Binding-site contacts:
Ligand atom O4 contacts residue THR104 of chain 1.F at 4.0 Å.
Ligand atom O6 contacts residue HIS50 of chain 1.F at 2.9 Å (h-bond).
Ligand atom O3 contacts residue CA1 of chain 1.BA at 2.9 Å.
Ligand atom C2 contacts residue TYR36 of chain 1.F at 3.7 Å (hydrophobic).
Ligand atom C4 contacts residue THR104 of chain 1.F at 4.2 Å.
Ligand atom C5 contacts residue LRD1 of chain 1.CA at 3.6 Å.
Ligand atom O5 contacts residue HIS50 of chain 1.F at 3.2 Å (h-bond).
Ligand atom C1 contacts residue LRD1 of chain 1.CA at 1.4 Å.
Ligand atom C1 contacts residue HIS50 of chain 1.F at 4.2 Å.
Ligand atom O5 contacts residue TYR36 of chain 1.F at 4.1 Å.
Ligand atom O6 contacts residue CYS62 of chain 1.F at 3.5 Å (h-bond).
Ligand atom O4 contacts residue TYR36 of chain 1.F at 3.0 Å (h-bond).
Ligand atom O2 contacts residue LRD1 of chain 1.CA at 2.8 Å (h-bond).
Ligand atom O2 contacts residue ASN107 of chain 1.F at 3.9 Å.
Ligand atom C6 contacts residue ASP100 of chain 1.F at 3.9 Å.
Ligand atom C5 contacts residue HIS50 of chain 1.F at 4.2 Å.
Ligand atom O3 contacts residue TYR36 of chain 1.F at 3.6 Å.
Ligand atom O6 contacts residue VAL101 of chain 1.F at 4.1 Å.
Ligand atom C4 contacts residue ASP100 of chain 1.F at 4.1 Å.
Ligand atom C4 contacts residue CA1 of chain 1.BA at 3.7 Å.
Ligand atom O6 contacts residue GLN53 of chain 1.F at 3.5 Å (h-bond).
Ligand atom C4 contacts residue LRD1 of chain 1.CA at 4.0 Å.
Ligand atom C4 contacts residue TYR36 of chain 1.F at 4.1 Å (hydrophobic).
Ligand atom C3 contacts residue LRD1 of chain 1.CA at 3.6 Å.
Ligand atom O5 contacts residue LRD1 of chain 1.CA at 2.3 Å (h-bond).
Ligand atom C6 contacts residue VAL101 of chain 1.F at 3.5 Å (hydrophobic).
Ligand atom C3 contacts residue CA1 of chain 1.BA at 3.9 Å.
Ligand atom O2 contacts residue TYR36 of chain 1.F at 4.3 Å.
Ligand atom O4 contacts residue CA1 of chain 1.BA at 3.0 Å.
Ligand atom C5 contacts residue GLN53 of chain 1.F at 3.5 Å.
Ligand atom C1 contacts residue TYR36 of chain 1.F at 4.3 Å (hydrophobic).
Ligand atom C6 contacts residue HIS50 of chain 1.F at 4.0 Å.
Ligand atom O3 contacts residue ASN107 of chain 1.F at 3.2 Å (h-bond).
Ligand atom O3 contacts residue THR104 of chain 1.F at 4.1 Å.
Ligand atom C6 contacts residue GLN53 of chain 1.F at 3.5 Å.
Ligand atom C3 contacts residue TYR36 of chain 1.F at 4.0 Å (hydrophobic).
Ligand atom O4 contacts residue LRD1 of chain 1.CA at 4.3 Å.
Ligand atom O5 contacts residue GLN53 of chain 1.F at 3.6 Å (h-bond).
Ligand atom O4 contacts residue ASP100 of chain 1.F at 3.1 Å (salt-bridge).
Ligand atom C2 contacts residue LRD1 of chain 1.CA at 2.3 Å.

A small-molecule ligand and the protein it binds are described below.
Small molecule (SMILES): OC[C@H]1O[C@@H](O)[C@H](O)[C@@H](O)[C@H]1O

Sequence of chain 1.F:
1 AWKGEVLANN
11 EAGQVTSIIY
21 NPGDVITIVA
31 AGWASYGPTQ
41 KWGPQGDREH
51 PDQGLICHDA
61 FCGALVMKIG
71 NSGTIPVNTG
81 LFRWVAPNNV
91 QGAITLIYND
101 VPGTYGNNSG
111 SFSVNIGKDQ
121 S